Sequence of chain 1.C:
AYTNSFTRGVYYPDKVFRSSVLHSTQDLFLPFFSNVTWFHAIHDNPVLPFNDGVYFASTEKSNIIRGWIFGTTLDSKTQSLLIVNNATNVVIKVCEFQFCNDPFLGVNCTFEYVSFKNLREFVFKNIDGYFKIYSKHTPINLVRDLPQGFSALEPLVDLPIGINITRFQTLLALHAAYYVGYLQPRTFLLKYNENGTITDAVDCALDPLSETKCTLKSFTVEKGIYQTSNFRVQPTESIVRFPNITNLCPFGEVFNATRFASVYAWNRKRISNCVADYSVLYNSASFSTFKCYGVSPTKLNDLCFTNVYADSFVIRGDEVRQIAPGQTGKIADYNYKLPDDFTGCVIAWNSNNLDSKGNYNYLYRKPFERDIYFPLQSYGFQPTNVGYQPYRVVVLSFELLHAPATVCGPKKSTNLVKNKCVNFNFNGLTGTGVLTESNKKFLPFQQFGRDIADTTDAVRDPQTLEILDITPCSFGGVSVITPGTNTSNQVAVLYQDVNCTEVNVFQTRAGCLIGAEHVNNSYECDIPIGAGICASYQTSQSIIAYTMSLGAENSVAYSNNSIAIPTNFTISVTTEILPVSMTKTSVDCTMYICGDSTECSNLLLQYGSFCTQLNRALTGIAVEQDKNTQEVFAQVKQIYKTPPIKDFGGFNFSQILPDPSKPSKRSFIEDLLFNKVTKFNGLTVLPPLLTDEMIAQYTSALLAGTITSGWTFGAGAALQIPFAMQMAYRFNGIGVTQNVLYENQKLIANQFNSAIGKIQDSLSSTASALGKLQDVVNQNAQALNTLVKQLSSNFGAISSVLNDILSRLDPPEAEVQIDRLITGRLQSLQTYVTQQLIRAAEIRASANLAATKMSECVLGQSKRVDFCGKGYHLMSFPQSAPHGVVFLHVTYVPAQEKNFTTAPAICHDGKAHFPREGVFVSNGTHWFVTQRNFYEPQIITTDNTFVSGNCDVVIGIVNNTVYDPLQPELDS

The protein below binds the small molecule below.
Small molecule (SMILES): CC(=O)N[C@@H]1[C@@H](O)[C@H](O)[C@@H](CO)O[C@H]1O

Binding-site contacts:
Ligand atom C8 contacts residue LYS1047 of chain 1.C at 3.9 Å.
Ligand atom N2 contacts residue ASN1048 of chain 1.C at 3.0 Å (h-bond).
Ligand atom C4 contacts residue ASN1048 of chain 1.C at 4.3 Å.
Ligand atom O7 contacts residue ASN1048 of chain 1.C at 3.8 Å.
Ligand atom C1 contacts residue ASN1048 of chain 1.C at 1.5 Å.
Ligand atom C5 contacts residue ASN1048 of chain 1.C at 3.8 Å.
Ligand atom O6 contacts residue ALA680 of chain 1.C at 4.0 Å.
Ligand atom C5 contacts residue ALA680 of chain 1.C at 3.8 Å (hydrophobic).
Ligand atom C8 contacts residue GLU1046 of chain 1.C at 3.0 Å.
Ligand atom O5 contacts residue ASN1048 of chain 1.C at 2.4 Å (h-bond).
Ligand atom C6 contacts residue ALA680 of chain 1.C at 4.1 Å (hydrophobic).
Ligand atom C7 contacts residue ASN1048 of chain 1.C at 3.6 Å.
Ligand atom C3 contacts residue ASN1048 of chain 1.C at 3.9 Å.
Ligand atom C8 contacts residue ASN1048 of chain 1.C at 4.0 Å.
Ligand atom C7 contacts residue GLU1046 of chain 1.C at 4.4 Å.
Ligand atom C2 contacts residue ASN1048 of chain 1.C at 2.5 Å.
Ligand atom O5 contacts residue ALA680 of chain 1.C at 4.2 Å.